Sequence of chain 1.A:
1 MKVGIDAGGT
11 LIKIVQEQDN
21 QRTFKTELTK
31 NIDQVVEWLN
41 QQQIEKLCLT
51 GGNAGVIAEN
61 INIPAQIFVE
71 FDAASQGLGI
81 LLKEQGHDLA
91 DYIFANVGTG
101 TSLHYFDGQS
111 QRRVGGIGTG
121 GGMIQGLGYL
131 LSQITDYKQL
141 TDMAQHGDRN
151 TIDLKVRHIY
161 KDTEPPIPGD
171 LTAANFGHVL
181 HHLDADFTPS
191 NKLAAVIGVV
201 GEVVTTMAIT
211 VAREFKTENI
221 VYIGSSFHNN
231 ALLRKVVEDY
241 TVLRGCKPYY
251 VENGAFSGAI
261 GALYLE

Sequence of chain 1.C:
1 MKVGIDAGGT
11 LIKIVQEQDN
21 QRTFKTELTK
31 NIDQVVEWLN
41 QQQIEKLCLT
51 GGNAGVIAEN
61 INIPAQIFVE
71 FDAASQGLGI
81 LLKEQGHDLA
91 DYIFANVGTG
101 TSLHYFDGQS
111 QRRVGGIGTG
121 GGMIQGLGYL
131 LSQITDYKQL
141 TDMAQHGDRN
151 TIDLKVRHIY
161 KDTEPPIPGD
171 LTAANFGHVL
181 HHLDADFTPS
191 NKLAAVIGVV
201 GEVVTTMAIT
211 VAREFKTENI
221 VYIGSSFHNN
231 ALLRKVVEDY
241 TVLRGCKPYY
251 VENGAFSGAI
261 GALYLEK

Binding-site contacts:
Ligand atom CAT contacts residue THR172 of chain 1.A at 3.9 Å.
Ligand atom CAU contacts residue ARG113 of chain 1.C at 3.7 Å.
Ligand atom CAK contacts residue THR206 of chain 1.A at 3.8 Å.
Ligand atom CAT contacts residue ARG113 of chain 1.C at 3.5 Å.
Ligand atom CAT contacts residue GLY116 of chain 1.C at 3.8 Å.
Ligand atom CAL contacts residue THR172 of chain 1.A at 3.9 Å.
Ligand atom CAM contacts residue GLY116 of chain 1.C at 3.9 Å.
Ligand atom NAQ contacts residue THR172 of chain 1.A at 3.1 Å (h-bond).
Ligand atom CAT contacts residue ILE117 of chain 1.C at 3.9 Å (hydrophobic).
Ligand atom NAR contacts residue ALA173 of chain 1.A at 3.6 Å.
Ligand atom CAA contacts residue LEU171 of chain 1.A at 3.7 Å (hydrophobic).
Ligand atom CAJ contacts residue GLU202 of chain 1.A at 3.8 Å.
Ligand atom CAY contacts residue THR172 of chain 1.A at 3.8 Å.
Ligand atom CAO contacts residue ARG113 of chain 1.C at 3.5 Å.
Ligand atom CAJ contacts residue THR172 of chain 1.A at 3.7 Å.
Ligand atom OAE contacts residue SER102 of chain 1.C at 3.7 Å.
Ligand atom CAK contacts residue TYR240 of chain 1.A at 3.5 Å (hydrophobic).
Ligand atom CAP contacts residue GLU70 of chain 1.C at 3.5 Å.
Ligand atom OAE contacts residue ARG113 of chain 1.C at 2.7 Å (salt-bridge).
Ligand atom CAM contacts residue TYR240 of chain 1.A at 3.6 Å (hydrophobic).
Ligand atom CAA contacts residue TYR240 of chain 1.A at 3.6 Å (hydrophobic).
Ligand atom OAD contacts residue GLY116 of chain 1.C at 3.2 Å.
Ligand atom CAN contacts residue ILE117 of chain 1.C at 3.2 Å (hydrophobic).
Ligand atom CAY contacts residue GLU202 of chain 1.A at 3.4 Å.
Ligand atom OAD contacts residue ARG113 of chain 1.C at 2.8 Å (salt-bridge).
Ligand atom CAN contacts residue ARG113 of chain 1.C at 3.6 Å.
Ligand atom OAE contacts residue ILE167 of chain 1.A at 3.9 Å.
Ligand atom CAB contacts residue PHE71 of chain 1.C at 3.5 Å (hydrophobic).
Ligand atom CAO contacts residue THR172 of chain 1.A at 3.6 Å.
Ligand atom CAJ contacts residue LEU171 of chain 1.A at 3.8 Å (hydrophobic).
Ligand atom NAR contacts residue GLY100 of chain 1.C at 4.0 Å.
Ligand atom CAO contacts residue ILE167 of chain 1.A at 3.7 Å (hydrophobic).
Ligand atom NAR contacts residue ILE117 of chain 1.C at 3.9 Å.
Ligand atom CAL contacts residue THR206 of chain 1.A at 3.9 Å.
Ligand atom OAD contacts residue ILE117 of chain 1.C at 3.7 Å.
Ligand atom CAZ contacts residue GLU202 of chain 1.A at 3.9 Å.
Ligand atom OAG contacts residue GLY100 of chain 1.C at 3.6 Å.
Ligand atom CAN contacts residue ALA173 of chain 1.A at 3.7 Å (hydrophobic).
Ligand atom CAN contacts residue THR101 of chain 1.C at 3.3 Å.
Ligand atom NAR contacts residue THR101 of chain 1.C at 3.6 Å.

This protein binds this small molecule.
Small molecule (SMILES): CCCCCCCNC(=O)CCNC(=O)[C@H](O)C(C)(C)COP(=O)(O)O